Binding-site contacts:
Ligand atom C15 contacts residue ASP35 of chain 1.E at 3.9 Å.
Ligand atom C8 contacts residue SER148 of chain 1.B at 4.2 Å.
Ligand atom C17 contacts residue TYR119 of chain 1.E at 4.4 Å (hydrophobic).
Ligand atom C15 contacts residue ILE37 of chain 1.E at 4.4 Å (hydrophobic).
Ligand atom C5 contacts residue ASN94 of chain 1.B at 4.4 Å.
Ligand atom C7 contacts residue TRP149 of chain 1.B at 4.1 Å (hydrophobic).
Ligand atom O3 contacts residue TRP56 of chain 1.E at 4.4 Å.
Ligand atom N1 contacts residue TRP149 of chain 1.B at 4.3 Å.
Ligand atom C17 contacts residue ARG58 of chain 1.E at 3.7 Å.
Ligand atom C8 contacts residue ASN94 of chain 1.B at 4.0 Å.
Ligand atom C3 contacts residue TRP149 of chain 1.B at 4.2 Å (hydrophobic).
Ligand atom C13 contacts residue ARG58 of chain 1.E at 3.5 Å.
Ligand atom C12 contacts residue ARG58 of chain 1.E at 4.4 Å.
Ligand atom C13 contacts residue ASP35 of chain 1.E at 3.0 Å.
Ligand atom C11 contacts residue ILE37 of chain 1.E at 2.9 Å (hydrophobic).
Ligand atom C8 contacts residue TRP149 of chain 1.B at 4.5 Å (hydrophobic).
Ligand atom C18 contacts residue ASP35 of chain 1.E at 4.0 Å.
Ligand atom N1 contacts residue ASN94 of chain 1.B at 4.0 Å.
Ligand atom C8 contacts residue TYR200 of chain 1.B at 4.3 Å (hydrophobic).
Ligand atom C8 contacts residue THR147 of chain 1.B at 4.0 Å.
Ligand atom N10 contacts residue ILE37 of chain 1.E at 3.0 Å.
Ligand atom C4 contacts residue TRP56 of chain 1.E at 3.6 Å (hydrophobic).
Ligand atom C21 contacts residue ARG58 of chain 1.E at 4.0 Å.
Ligand atom C2 contacts residue TRP149 of chain 1.B at 3.8 Å (hydrophobic).
Ligand atom C15 contacts residue ARG58 of chain 1.E at 4.4 Å.
Ligand atom C18 contacts residue ARG58 of chain 1.E at 3.8 Å.
Ligand atom C11 contacts residue TRP56 of chain 1.E at 3.9 Å (hydrophobic).
Ligand atom C7 contacts residue TYR200 of chain 1.B at 3.5 Å (hydrophobic).
Ligand atom C21 contacts residue ASP35 of chain 1.E at 2.9 Å.
Ligand atom C6 contacts residue ILE194 of chain 1.B at 4.3 Å (hydrophobic).
Ligand atom C21 contacts residue ARG162 of chain 1.E at 3.1 Å.
Ligand atom C6 contacts residue TYR200 of chain 1.B at 3.9 Å (hydrophobic).
Ligand atom C1 contacts residue TRP149 of chain 1.B at 3.4 Å (hydrophobic).
Ligand atom C3 contacts residue TRP56 of chain 1.E at 3.9 Å (hydrophobic).
Ligand atom C13 contacts residue ARG162 of chain 1.E at 3.2 Å.
Ligand atom C16 contacts residue ARG58 of chain 1.E at 3.9 Å.
Ligand atom O4 contacts residue ARG58 of chain 1.E at 4.3 Å.
Ligand atom O4 contacts residue TYR119 of chain 1.E at 4.1 Å.
Ligand atom C12 contacts residue ILE37 of chain 1.E at 4.3 Å (hydrophobic).
Ligand atom N10 contacts residue TRP56 of chain 1.E at 4.5 Å.

Sequence of chain 1.B:
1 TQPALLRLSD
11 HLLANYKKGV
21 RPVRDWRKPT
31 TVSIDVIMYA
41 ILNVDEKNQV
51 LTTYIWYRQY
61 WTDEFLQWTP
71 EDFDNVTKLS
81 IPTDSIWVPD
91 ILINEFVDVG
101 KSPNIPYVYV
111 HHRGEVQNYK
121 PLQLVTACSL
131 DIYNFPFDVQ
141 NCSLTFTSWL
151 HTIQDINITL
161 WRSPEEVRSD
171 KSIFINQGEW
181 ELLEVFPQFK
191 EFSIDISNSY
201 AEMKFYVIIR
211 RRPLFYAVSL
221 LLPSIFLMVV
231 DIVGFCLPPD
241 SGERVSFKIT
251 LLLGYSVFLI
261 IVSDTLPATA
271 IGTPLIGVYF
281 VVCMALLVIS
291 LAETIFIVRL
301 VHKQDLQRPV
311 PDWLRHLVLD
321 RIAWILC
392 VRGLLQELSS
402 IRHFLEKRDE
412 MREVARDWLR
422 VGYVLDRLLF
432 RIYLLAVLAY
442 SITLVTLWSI

The protein below binds the small molecule below.
Small molecule (SMILES): CN1[C@@H]2CC[C@H]1CC(OC(=O)c1c[nH]c3ccccc13)C2

Sequence of chain 1.E:
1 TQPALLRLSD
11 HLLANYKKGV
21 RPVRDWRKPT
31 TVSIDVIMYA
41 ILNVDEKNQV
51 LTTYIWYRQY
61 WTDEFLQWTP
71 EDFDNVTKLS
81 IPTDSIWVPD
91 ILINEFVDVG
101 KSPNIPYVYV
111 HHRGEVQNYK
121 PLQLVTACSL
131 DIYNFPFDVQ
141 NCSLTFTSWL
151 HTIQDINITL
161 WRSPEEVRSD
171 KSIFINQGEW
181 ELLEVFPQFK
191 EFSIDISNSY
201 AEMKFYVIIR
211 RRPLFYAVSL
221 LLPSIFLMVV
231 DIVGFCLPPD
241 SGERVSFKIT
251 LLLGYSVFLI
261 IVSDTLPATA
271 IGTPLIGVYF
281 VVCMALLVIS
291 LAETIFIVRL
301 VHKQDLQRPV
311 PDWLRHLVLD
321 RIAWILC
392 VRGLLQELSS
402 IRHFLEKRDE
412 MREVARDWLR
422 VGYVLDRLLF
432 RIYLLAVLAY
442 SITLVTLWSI